Sequence of chain 1.A:
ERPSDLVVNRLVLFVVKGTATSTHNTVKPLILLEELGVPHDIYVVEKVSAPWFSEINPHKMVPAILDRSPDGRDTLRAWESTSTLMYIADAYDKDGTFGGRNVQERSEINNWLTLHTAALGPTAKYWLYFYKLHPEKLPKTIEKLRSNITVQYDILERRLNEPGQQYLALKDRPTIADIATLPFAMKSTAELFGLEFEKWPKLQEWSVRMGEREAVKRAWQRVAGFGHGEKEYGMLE

This small molecule binds to this protein.
Small molecule (SMILES): N[C@@H](CCC(=O)N[C@@H](CS[C@@]1(Cc2ccccc2)NC(=O)[C@](S)(CO)NC1=O)C(=O)NCC(=O)O)C(=O)O

Sequence of chain 1.B:
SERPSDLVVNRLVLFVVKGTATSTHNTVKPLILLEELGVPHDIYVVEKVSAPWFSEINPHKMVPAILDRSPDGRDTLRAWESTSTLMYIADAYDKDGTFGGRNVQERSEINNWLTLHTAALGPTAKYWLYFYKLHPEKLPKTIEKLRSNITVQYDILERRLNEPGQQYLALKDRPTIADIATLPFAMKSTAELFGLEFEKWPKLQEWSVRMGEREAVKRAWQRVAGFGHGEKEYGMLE

Binding-site contacts:
Ligand atom O18 contacts residue ASN40 of chain 1.B at 3.4 Å (h-bond).
Ligand atom C10 contacts residue MET76 of chain 1.B at 3.4 Å (hydrophobic).
Ligand atom C13 contacts residue ASN40 of chain 1.B at 3.7 Å.
Ligand atom C19 contacts residue MET76 of chain 1.B at 3.8 Å (hydrophobic).
Ligand atom C8 contacts residue VAL77 of chain 1.B at 4.0 Å (hydrophobic).
Ligand atom C8 contacts residue MET76 of chain 1.B at 3.8 Å (hydrophobic).
Ligand atom N20 contacts residue EDO1 of chain 1.J at 3.8 Å.
Ligand atom S6 contacts residue ASN40 of chain 1.B at 3.5 Å (h-bond).
Ligand atom O17 contacts residue GLU95 of chain 1.B at 3.7 Å.
Ligand atom C16 contacts residue ASN40 of chain 1.B at 3.9 Å.
Ligand atom O17 contacts residue PRO78 of chain 1.B at 3.7 Å.
Ligand atom O18 contacts residue SER96 of chain 1.B at 2.6 Å (h-bond).
Ligand atom O17 contacts residue SER96 of chain 1.B at 2.9 Å (h-bond).
Ligand atom O18 contacts residue GLU95 of chain 1.B at 3.9 Å.
Ligand atom O11 contacts residue LYS140 of chain 1.B at 3.3 Å (salt-bridge).
Ligand atom C7 contacts residue SER37 of chain 1.B at 3.9 Å.
Ligand atom O11 contacts residue ASN40 of chain 1.B at 3.5 Å (h-bond).
Ligand atom O25 contacts residue MET76 of chain 1.B at 3.4 Å.
Ligand atom O17 contacts residue ASN40 of chain 1.B at 4.1 Å.
Ligand atom C13 contacts residue LYS140 of chain 1.B at 3.9 Å.
Ligand atom O11 contacts residue MET76 of chain 1.B at 3.5 Å.
Ligand atom C10 contacts residue VAL77 of chain 1.B at 3.8 Å (hydrophobic).
Ligand atom N15 contacts residue GLU95 of chain 1.B at 2.7 Å (salt-bridge).
Ligand atom S6 contacts residue EDO1 of chain 1.J at 3.6 Å (h-bond).
Ligand atom O24 contacts residue EDO1 of chain 1.J at 3.6 Å (h-bond).
Ligand atom C7 contacts residue EDO1 of chain 1.J at 4.0 Å.
Ligand atom N9 contacts residue VAL77 of chain 1.B at 3.0 Å (h-bond).
Ligand atom S6 contacts residue THR36 of chain 1.B at 4.0 Å.
Ligand atom C16 contacts residue GLU95 of chain 1.B at 3.6 Å.
Ligand atom N9 contacts residue MET76 of chain 1.B at 3.6 Å.
Ligand atom C10 contacts residue ASN40 of chain 1.B at 3.5 Å.
Ligand atom C12 contacts residue MET76 of chain 1.B at 3.9 Å (hydrophobic).
Ligand atom C14 contacts residue GLU95 of chain 1.B at 3.3 Å.
Ligand atom C12 contacts residue VAL77 of chain 1.B at 3.5 Å (hydrophobic).
Ligand atom C16 contacts residue SER96 of chain 1.B at 3.3 Å.
Ligand atom C22 contacts residue EDO1 of chain 1.J at 3.7 Å.
Ligand atom O25 contacts residue VAL77 of chain 1.B at 3.1 Å (h-bond).
Ligand atom C13 contacts residue MET76 of chain 1.B at 3.9 Å (hydrophobic).
Ligand atom S6 contacts residue EDO1 of chain 1.I at 3.8 Å.
Ligand atom C12 contacts residue ASN40 of chain 1.B at 3.4 Å.